This protein binds this small molecule.
Small molecule (SMILES): Nc1ccn([C@H]2C[C@H](O[P](=O)(O)OC[C@H]3O[C@@H](n4cnc5c(N)ncnc54)C[C@@H]3O[P](=O)(O)OC[C@H]3O[C@@H](n4cnc5c(N)ncnc54)C[C@@H]3O[P](=O)(O)OC[C@H]3O[C@@H](n4cnc5c(N)ncnc54)C[C@@H]3O)[C@@H](COP(=O)=O)O2)c(=O)n1

Sequence of chain 20.A:
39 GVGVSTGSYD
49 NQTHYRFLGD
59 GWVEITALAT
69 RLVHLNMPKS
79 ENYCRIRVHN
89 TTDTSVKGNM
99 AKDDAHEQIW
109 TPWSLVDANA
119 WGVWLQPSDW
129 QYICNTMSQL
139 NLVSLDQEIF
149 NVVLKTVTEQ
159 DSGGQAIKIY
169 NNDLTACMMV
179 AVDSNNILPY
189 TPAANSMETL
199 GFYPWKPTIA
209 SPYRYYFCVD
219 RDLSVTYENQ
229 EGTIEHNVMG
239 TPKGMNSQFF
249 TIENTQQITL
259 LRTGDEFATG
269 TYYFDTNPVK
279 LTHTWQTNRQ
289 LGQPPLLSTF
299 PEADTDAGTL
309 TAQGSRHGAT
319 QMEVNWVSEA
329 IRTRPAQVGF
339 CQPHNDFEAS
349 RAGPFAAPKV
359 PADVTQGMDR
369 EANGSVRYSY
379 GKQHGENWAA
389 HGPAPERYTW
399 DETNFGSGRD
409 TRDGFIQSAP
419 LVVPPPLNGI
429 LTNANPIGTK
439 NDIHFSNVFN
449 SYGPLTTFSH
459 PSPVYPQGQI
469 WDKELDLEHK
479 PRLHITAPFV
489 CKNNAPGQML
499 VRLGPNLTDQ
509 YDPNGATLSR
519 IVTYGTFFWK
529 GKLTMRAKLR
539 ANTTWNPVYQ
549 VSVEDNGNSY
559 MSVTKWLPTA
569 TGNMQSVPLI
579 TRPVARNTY

Binding-site contacts:
Ligand atom P contacts residue GLN137 of chain 20.A at 3.5 Å.
Ligand atom C4 contacts residue TRP60 of chain 20.A at 3.5 Å (hydrophobic).
Ligand atom OP1 contacts residue GLN137 of chain 20.A at 4.4 Å.
Ligand atom P contacts residue PRO276 of chain 20.A at 3.8 Å.
Ligand atom C2' contacts residue GLN137 of chain 20.A at 2.9 Å.
Ligand atom OP2 contacts residue GLN137 of chain 20.A at 3.8 Å.
Ligand atom N6 contacts residue TRP60 of chain 20.A at 3.0 Å.
Ligand atom O3' contacts residue GLN137 of chain 20.A at 2.0 Å (h-bond).
Ligand atom N7 contacts residue TRP60 of chain 20.A at 3.9 Å.
Ligand atom C8 contacts residue TRP60 of chain 20.A at 4.4 Å (hydrophobic).
Ligand atom P contacts residue ASN139 of chain 20.A at 3.7 Å.
Ligand atom N1 contacts residue TRP60 of chain 20.A at 3.5 Å.
Ligand atom C1' contacts residue TRP60 of chain 20.A at 3.5 Å (hydrophobic).
Ligand atom C5 contacts residue TRP60 of chain 20.A at 3.8 Å (hydrophobic).
Ligand atom N6 contacts residue GLY57 of chain 20.A at 3.7 Å.
Ligand atom C6 contacts residue TRP60 of chain 20.A at 3.4 Å (hydrophobic).
Ligand atom OP1 contacts residue ASN275 of chain 20.A at 4.5 Å.
Ligand atom N6 contacts residue ASP58 of chain 20.A at 4.3 Å.
Ligand atom C2 contacts residue TRP60 of chain 20.A at 3.4 Å (hydrophobic).
Ligand atom N9 contacts residue TRP60 of chain 20.A at 3.8 Å.
Ligand atom OP2 contacts residue TRP60 of chain 20.A at 4.4 Å.
Ligand atom O5' contacts residue GLN137 of chain 20.A at 4.3 Å.
Ligand atom OP2 contacts residue PRO276 of chain 20.A at 3.9 Å.
Ligand atom O5' contacts residue TRP60 of chain 20.A at 3.8 Å.
Ligand atom OP1 contacts residue PRO276 of chain 20.A at 3.1 Å.
Ligand atom C4' contacts residue PRO276 of chain 20.A at 3.7 Å (hydrophobic).
Ligand atom C4' contacts residue GLN137 of chain 20.A at 4.1 Å.
Ligand atom C3' contacts residue PRO276 of chain 20.A at 3.2 Å (hydrophobic).
Ligand atom C2' contacts residue TRP60 of chain 20.A at 4.1 Å (hydrophobic).
Ligand atom N3 contacts residue TRP60 of chain 20.A at 3.0 Å.
Ligand atom O3' contacts residue PRO276 of chain 20.A at 3.4 Å.
Ligand atom C1' contacts residue GLN137 of chain 20.A at 4.0 Å.
Ligand atom O5' contacts residue PRO276 of chain 20.A at 2.8 Å.
Ligand atom OP1 contacts residue ASN139 of chain 20.A at 3.1 Å (h-bond).
Ligand atom OP2 contacts residue ASN139 of chain 20.A at 3.3 Å (h-bond).
Ligand atom O4' contacts residue TRP60 of chain 20.A at 4.2 Å.
Ligand atom O3' contacts residue TRP60 of chain 20.A at 4.4 Å.
Ligand atom OP2 contacts residue ARG534 of chain 20.A at 3.6 Å.
Ligand atom C3' contacts residue GLN137 of chain 20.A at 2.6 Å.
Ligand atom C5' contacts residue PRO276 of chain 20.A at 3.7 Å (hydrophobic).